Sequence of chain 17.G:
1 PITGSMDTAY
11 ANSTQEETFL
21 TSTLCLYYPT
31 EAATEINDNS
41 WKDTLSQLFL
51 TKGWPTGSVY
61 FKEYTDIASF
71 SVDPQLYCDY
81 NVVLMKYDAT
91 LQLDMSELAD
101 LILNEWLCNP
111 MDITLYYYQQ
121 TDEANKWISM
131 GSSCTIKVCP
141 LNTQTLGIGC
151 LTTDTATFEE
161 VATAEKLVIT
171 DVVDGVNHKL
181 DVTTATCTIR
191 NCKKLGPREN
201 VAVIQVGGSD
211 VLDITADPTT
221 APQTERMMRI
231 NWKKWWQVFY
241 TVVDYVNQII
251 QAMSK

Binding-site contacts:
Ligand atom C2 contacts residue ASN12 of chain 17.G at 3.3 Å.
Ligand atom C7 contacts residue ASN12 of chain 17.G at 3.9 Å.
Ligand atom C5 contacts residue ASN12 of chain 17.G at 4.1 Å.
Ligand atom O7 contacts residue ASN12 of chain 17.G at 3.6 Å.
Ligand atom C1 contacts residue ASN12 of chain 17.G at 2.2 Å.
Ligand atom N2 contacts residue ASN12 of chain 17.G at 3.8 Å.
Ligand atom O5 contacts residue ASN12 of chain 17.G at 2.7 Å (h-bond).

The small molecule below binds the protein below.
Small molecule (SMILES): CC(=O)N[C@H]1[C@H](O[C@H]2[C@H](O)[C@@H](NC(C)=O)CO[C@@H]2CO)O[C@H](CO)[C@@H](O)[C@@H]1O